Sequence of chain 1.QC:
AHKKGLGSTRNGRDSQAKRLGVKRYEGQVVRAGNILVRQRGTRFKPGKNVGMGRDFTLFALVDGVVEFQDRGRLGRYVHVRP

Binding-site contacts:
Ligand atom OP2 contacts residue ALA2 of chain 1.QC at 4.1 Å.
Ligand atom OP2 contacts residue HIS3 of chain 1.QC at 4.4 Å.
Ligand atom O2 contacts residue MG1 of chain 1.FZ at 2.4 Å.
Ligand atom P contacts residue HIS3 of chain 1.QC at 4.3 Å.
Ligand atom OP1 contacts residue MG1 of chain 1.HEA at 3.5 Å.
Ligand atom OP1 contacts residue ALA2 of chain 1.QC at 3.4 Å.
Ligand atom N3 contacts residue MG1 of chain 1.FZ at 3.7 Å.
Ligand atom OP1 contacts residue HIS3 of chain 1.QC at 3.4 Å.
Ligand atom C2 contacts residue MG1 of chain 1.FZ at 3.4 Å.
Ligand atom P contacts residue ALA2 of chain 1.QC at 4.3 Å.

This protein binds this small molecule.
Small molecule (SMILES): COc1ccc(C[C@H](N)C(=O)N[C@H]2[C@@H](O)[C@H](n3cnc4c(N(C)C)ncnc43)O[C@@H]2CO[P](=O)(O)O[C@H]2[C@@H](O)[C@H](n3ccc(N)nc3=O)O[C@@H]2CO[P](=O)(O)O[C@H]2[C@@H](O)[C@H](n3ccc(N)nc3=O)O[C@@H]2CO)cc1